Sequence of chain 4.A:
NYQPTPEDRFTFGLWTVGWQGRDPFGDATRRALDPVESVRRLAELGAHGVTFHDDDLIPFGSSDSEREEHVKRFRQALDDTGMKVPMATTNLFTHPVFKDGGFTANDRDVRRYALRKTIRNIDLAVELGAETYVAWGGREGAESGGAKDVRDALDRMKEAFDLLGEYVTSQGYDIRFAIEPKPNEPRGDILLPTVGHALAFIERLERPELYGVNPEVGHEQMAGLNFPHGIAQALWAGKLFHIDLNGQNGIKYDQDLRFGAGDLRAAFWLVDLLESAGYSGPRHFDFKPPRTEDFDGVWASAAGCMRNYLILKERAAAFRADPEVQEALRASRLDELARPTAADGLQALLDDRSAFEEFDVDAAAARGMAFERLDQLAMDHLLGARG

The small molecule below binds the protein below.
Small molecule (SMILES): O[C@@H]1[C@@H](O)[C@@H](O)OC[C@H]1O

Binding-site contacts:
Ligand atom C3 contacts residue ASP286 of chain 4.A at 3.4 Å.
Ligand atom O4 contacts residue GLU180 of chain 4.A at 3.8 Å.
Ligand atom C1 contacts residue TRP15 of chain 4.A at 4.0 Å (hydrophobic).
Ligand atom O5 contacts residue XLS1 of chain 4.B at 2.3 Å.
Ligand atom O4 contacts residue VAL134 of chain 4.A at 3.9 Å.
Ligand atom O4 contacts residue THR89 of chain 4.A at 3.6 Å.
Ligand atom O2 contacts residue MN1 of chain 4.E at 3.5 Å.
Ligand atom O3 contacts residue ASP244 of chain 4.A at 3.1 Å (salt-bridge).
Ligand atom O2 contacts residue TRP15 of chain 4.A at 3.7 Å.
Ligand atom C5 contacts residue PHE93 of chain 4.A at 3.8 Å (hydrophobic).
Ligand atom O5 contacts residue TRP136 of chain 4.A at 3.4 Å.
Ligand atom C3 contacts residue XLS1 of chain 4.B at 1.3 Å.
Ligand atom O4 contacts residue HIS53 of chain 4.A at 3.7 Å.
Ligand atom O3 contacts residue GLU180 of chain 4.A at 3.1 Å (salt-bridge).
Ligand atom O1 contacts residue TRP15 of chain 4.A at 3.0 Å (h-bond).
Ligand atom C2 contacts residue ASP286 of chain 4.A at 3.3 Å.
Ligand atom C4 contacts residue HIS53 of chain 4.A at 3.7 Å.
Ligand atom O5 contacts residue PHE93 of chain 4.A at 3.3 Å.
Ligand atom C1 contacts residue HIS53 of chain 4.A at 3.6 Å.
Ligand atom C4 contacts residue TRP136 of chain 4.A at 3.8 Å (hydrophobic).
Ligand atom O1 contacts residue HIS53 of chain 4.A at 3.1 Å.
Ligand atom C2 contacts residue MN1 of chain 4.E at 3.7 Å.
Ligand atom C5 contacts residue TRP136 of chain 4.A at 3.3 Å (hydrophobic).
Ligand atom C3 contacts residue TRP15 of chain 4.A at 3.6 Å (hydrophobic).
Ligand atom O3 contacts residue ASP286 of chain 4.A at 2.7 Å (salt-bridge).
Ligand atom O3 contacts residue XLS1 of chain 4.B at 0.6 Å (h-bond).
Ligand atom O2 contacts residue ASP286 of chain 4.A at 2.5 Å (salt-bridge).
Ligand atom C4 contacts residue XLS1 of chain 4.B at 0.5 Å.
Ligand atom C5 contacts residue HIS53 of chain 4.A at 3.0 Å.
Ligand atom C1 contacts residue XLS1 of chain 4.B at 1.7 Å.
Ligand atom O4 contacts residue XLS1 of chain 4.B at 1.1 Å.
Ligand atom C3 contacts residue MN1 of chain 4.E at 3.5 Å.
Ligand atom O1 contacts residue XLS1 of chain 4.B at 2.3 Å (h-bond).
Ligand atom C5 contacts residue XLS1 of chain 4.B at 1.0 Å.
Ligand atom O3 contacts residue TRP15 of chain 4.A at 4.0 Å.
Ligand atom O5 contacts residue HIS53 of chain 4.A at 3.0 Å (h-bond).
Ligand atom C2 contacts residue XLS1 of chain 4.B at 0.6 Å.
Ligand atom C4 contacts residue GLU180 of chain 4.A at 3.8 Å.
Ligand atom O3 contacts residue MN1 of chain 4.E at 2.3 Å.
Ligand atom O2 contacts residue XLS1 of chain 4.B at 1.1 Å (h-bond).